This small molecule binds to this protein.
Small molecule (SMILES): CC[C@H](C)[C@H](N)C(=O)N[C@@H](CO)C(=O)N[C@@H](CCC(=O)O)C(=O)N[C@H](C=O)C(C)C

Binding-site contacts:
Ligand atom CG1 contacts residue GLN3 of chain 59.E at 3.0 Å.
Ligand atom CB contacts residue GLN3 of chain 59.E at 4.1 Å.
Ligand atom C contacts residue GLN3 of chain 59.E at 3.8 Å.
Ligand atom N contacts residue ALA2 of chain 59.E at 4.3 Å.
Ligand atom CG2 contacts residue GLN3 of chain 59.E at 3.9 Å.
Ligand atom CB contacts residue GLN3 of chain 59.E at 3.6 Å.
Ligand atom O contacts residue VAL4 of chain 59.E at 4.2 Å.
Ligand atom CG2 contacts residue VAL4 of chain 59.E at 3.4 Å (hydrophobic).
Ligand atom CB contacts residue ALA2 of chain 59.E at 3.5 Å (hydrophobic).
Ligand atom CA contacts residue VAL4 of chain 59.E at 4.0 Å (hydrophobic).
Ligand atom CD contacts residue VAL4 of chain 59.E at 3.8 Å (hydrophobic).
Ligand atom C contacts residue VAL4 of chain 59.E at 3.5 Å (hydrophobic).
Ligand atom C contacts residue VAL4 of chain 59.E at 4.4 Å (hydrophobic).
Ligand atom O contacts residue GLN3 of chain 59.E at 3.0 Å (h-bond).
Ligand atom C contacts residue ALA2 of chain 59.E at 4.2 Å (hydrophobic).
Ligand atom C contacts residue ALA2 of chain 59.E at 3.6 Å (hydrophobic).
Ligand atom CB contacts residue VAL4 of chain 59.E at 4.0 Å (hydrophobic).
Ligand atom OE1 contacts residue VAL4 of chain 59.E at 3.3 Å (h-bond).
Ligand atom CB contacts residue ALA2 of chain 59.E at 4.0 Å (hydrophobic).
Ligand atom CA contacts residue ALA2 of chain 59.E at 3.8 Å (hydrophobic).
Ligand atom N contacts residue GLN3 of chain 59.E at 4.5 Å.
Ligand atom OG contacts residue GLN3 of chain 59.E at 3.3 Å (h-bond).
Ligand atom N contacts residue ALA2 of chain 59.E at 2.8 Å (h-bond).
Ligand atom CA contacts residue ALA2 of chain 59.E at 3.4 Å (hydrophobic).
Ligand atom CB contacts residue VAL4 of chain 59.E at 4.2 Å (hydrophobic).
Ligand atom N contacts residue VAL4 of chain 59.E at 4.1 Å.
Ligand atom OE2 contacts residue VAL4 of chain 59.E at 3.6 Å.
Ligand atom CG2 contacts residue SER5 of chain 59.E at 3.2 Å.
Ligand atom CA contacts residue VAL4 of chain 59.E at 3.5 Å (hydrophobic).
Ligand atom O contacts residue VAL4 of chain 59.E at 4.4 Å.
Ligand atom CA contacts residue GLN3 of chain 59.E at 4.3 Å.
Ligand atom C contacts residue VAL4 of chain 59.E at 4.5 Å (hydrophobic).
Ligand atom CG2 contacts residue ALA2 of chain 59.E at 4.3 Å (hydrophobic).
Ligand atom N contacts residue VAL4 of chain 59.E at 3.0 Å (h-bond).

Sequence of chain 59.E:
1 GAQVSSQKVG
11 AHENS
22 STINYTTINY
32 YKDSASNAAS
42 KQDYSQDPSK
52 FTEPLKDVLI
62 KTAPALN